Binding-site contacts:
Ligand atom C1 contacts residue ASN196 of chain 1.D at 3.2 Å.
Ligand atom C5 contacts residue VAL69 of chain 1.F at 4.4 Å (hydrophobic).
Ligand atom C5 contacts residue VAL40 of chain 1.F at 4.3 Å (hydrophobic).
Ligand atom O1 contacts residue ASN196 of chain 1.D at 2.8 Å (h-bond).
Ligand atom O2 contacts residue LYS37 of chain 1.F at 4.4 Å.
Ligand atom C6 contacts residue VAL69 of chain 1.F at 4.5 Å (hydrophobic).
Ligand atom C6 contacts residue LYS37 of chain 1.F at 4.1 Å.
Ligand atom O1 contacts residue LEU25 of chain 1.F at 3.8 Å.
Ligand atom C3 contacts residue LYS37 of chain 1.F at 4.1 Å.
Ligand atom O2 contacts residue LEU41 of chain 1.F at 3.7 Å.
Ligand atom O2 contacts residue GLU71 of chain 1.F at 4.0 Å.
Ligand atom O2 contacts residue VAL69 of chain 1.F at 3.7 Å.
Ligand atom C4 contacts residue VAL69 of chain 1.F at 3.8 Å (hydrophobic).
Ligand atom O1 contacts residue PRO192 of chain 1.D at 3.0 Å (h-bond).
Ligand atom C2 contacts residue ASN196 of chain 1.D at 3.7 Å.
Ligand atom C4 contacts residue GLU71 of chain 1.F at 4.1 Å.
Ligand atom C4 contacts residue LYS37 of chain 1.F at 3.7 Å.
Ligand atom C2 contacts residue LYS37 of chain 1.F at 4.2 Å.
Ligand atom C1 contacts residue ALA195 of chain 1.D at 4.4 Å (hydrophobic).
Ligand atom C1 contacts residue VAL69 of chain 1.F at 4.3 Å (hydrophobic).
Ligand atom C3 contacts residue LEU25 of chain 1.F at 3.7 Å (hydrophobic).
Ligand atom C1 contacts residue PRO192 of chain 1.D at 3.7 Å (hydrophobic).
Ligand atom O1 contacts residue ALA193 of chain 1.D at 4.4 Å.
Ligand atom C2 contacts residue LEU25 of chain 1.F at 4.3 Å (hydrophobic).
Ligand atom C5 contacts residue LYS37 of chain 1.F at 3.7 Å.
Ligand atom C3 contacts residue ASN196 of chain 1.D at 4.4 Å.
Ligand atom C6 contacts residue LEU25 of chain 1.F at 4.4 Å (hydrophobic).
Ligand atom C3 contacts residue VAL69 of chain 1.F at 4.0 Å (hydrophobic).
Ligand atom O2 contacts residue VAL40 of chain 1.F at 4.0 Å.
Ligand atom C2 contacts residue PRO192 of chain 1.D at 3.6 Å (hydrophobic).
Ligand atom C6 contacts residue VAL40 of chain 1.F at 3.7 Å (hydrophobic).

Sequence of chain 1.D:
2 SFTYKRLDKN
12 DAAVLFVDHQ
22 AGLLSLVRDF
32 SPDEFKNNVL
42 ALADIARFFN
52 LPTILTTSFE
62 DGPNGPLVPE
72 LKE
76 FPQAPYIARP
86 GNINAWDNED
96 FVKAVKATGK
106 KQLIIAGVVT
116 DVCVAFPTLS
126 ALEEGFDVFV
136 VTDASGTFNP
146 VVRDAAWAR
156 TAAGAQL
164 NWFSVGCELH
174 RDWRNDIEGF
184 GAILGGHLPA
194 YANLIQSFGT

The small molecule below binds the protein below.
Small molecule (SMILES): C[C@@H](O)CC[C@@H](C)O

Sequence of chain 1.F:
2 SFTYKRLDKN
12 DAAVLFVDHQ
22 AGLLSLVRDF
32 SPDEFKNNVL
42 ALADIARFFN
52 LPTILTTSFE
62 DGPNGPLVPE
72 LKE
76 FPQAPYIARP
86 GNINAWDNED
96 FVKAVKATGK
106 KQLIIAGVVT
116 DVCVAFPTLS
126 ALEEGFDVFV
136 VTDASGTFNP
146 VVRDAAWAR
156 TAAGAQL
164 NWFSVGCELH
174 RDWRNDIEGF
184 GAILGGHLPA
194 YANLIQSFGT